Sequence of chain 1.A:
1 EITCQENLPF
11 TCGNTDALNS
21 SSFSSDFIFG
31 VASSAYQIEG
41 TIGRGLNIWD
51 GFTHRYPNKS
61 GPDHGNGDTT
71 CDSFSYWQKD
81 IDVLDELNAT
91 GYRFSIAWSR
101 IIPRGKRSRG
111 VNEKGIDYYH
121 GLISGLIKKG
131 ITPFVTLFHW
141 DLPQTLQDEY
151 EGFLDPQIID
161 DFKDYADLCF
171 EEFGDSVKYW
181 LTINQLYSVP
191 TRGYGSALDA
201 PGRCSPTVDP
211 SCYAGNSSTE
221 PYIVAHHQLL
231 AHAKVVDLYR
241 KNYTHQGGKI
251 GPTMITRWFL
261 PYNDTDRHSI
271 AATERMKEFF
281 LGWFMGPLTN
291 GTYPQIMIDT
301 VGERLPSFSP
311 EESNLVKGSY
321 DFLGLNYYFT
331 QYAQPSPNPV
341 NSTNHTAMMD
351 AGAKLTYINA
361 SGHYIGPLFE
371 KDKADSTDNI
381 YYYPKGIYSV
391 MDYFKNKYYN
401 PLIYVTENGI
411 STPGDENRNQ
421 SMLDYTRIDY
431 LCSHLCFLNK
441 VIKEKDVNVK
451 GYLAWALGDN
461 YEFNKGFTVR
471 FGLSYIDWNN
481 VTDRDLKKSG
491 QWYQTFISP

This protein binds this small molecule.
Small molecule (SMILES): CC(=O)N[C@@H]1[C@@H](O)[C@H](O)[C@@H](CO)O[C@H]1O

Binding-site contacts:
Ligand atom C2 contacts residue ASN344 of chain 1.A at 2.9 Å.
Ligand atom O7 contacts residue SER342 of chain 1.A at 3.9 Å.
Ligand atom O7 contacts residue ASN344 of chain 1.A at 4.4 Å.
Ligand atom C5 contacts residue ASN344 of chain 1.A at 3.4 Å.
Ligand atom C3 contacts residue ASN344 of chain 1.A at 4.0 Å.
Ligand atom C6 contacts residue ASN344 of chain 1.A at 4.3 Å.
Ligand atom C7 contacts residue ASN344 of chain 1.A at 4.1 Å.
Ligand atom O5 contacts residue ASN344 of chain 1.A at 2.2 Å (h-bond).
Ligand atom N2 contacts residue ASN344 of chain 1.A at 3.5 Å (h-bond).
Ligand atom O6 contacts residue MET349 of chain 1.A at 3.8 Å.
Ligand atom C4 contacts residue ASN344 of chain 1.A at 4.3 Å.
Ligand atom C1 contacts residue ASN344 of chain 1.A at 1.5 Å.
Ligand atom O6 contacts residue ASN344 of chain 1.A at 3.9 Å.